Sequence of chain 1.C:
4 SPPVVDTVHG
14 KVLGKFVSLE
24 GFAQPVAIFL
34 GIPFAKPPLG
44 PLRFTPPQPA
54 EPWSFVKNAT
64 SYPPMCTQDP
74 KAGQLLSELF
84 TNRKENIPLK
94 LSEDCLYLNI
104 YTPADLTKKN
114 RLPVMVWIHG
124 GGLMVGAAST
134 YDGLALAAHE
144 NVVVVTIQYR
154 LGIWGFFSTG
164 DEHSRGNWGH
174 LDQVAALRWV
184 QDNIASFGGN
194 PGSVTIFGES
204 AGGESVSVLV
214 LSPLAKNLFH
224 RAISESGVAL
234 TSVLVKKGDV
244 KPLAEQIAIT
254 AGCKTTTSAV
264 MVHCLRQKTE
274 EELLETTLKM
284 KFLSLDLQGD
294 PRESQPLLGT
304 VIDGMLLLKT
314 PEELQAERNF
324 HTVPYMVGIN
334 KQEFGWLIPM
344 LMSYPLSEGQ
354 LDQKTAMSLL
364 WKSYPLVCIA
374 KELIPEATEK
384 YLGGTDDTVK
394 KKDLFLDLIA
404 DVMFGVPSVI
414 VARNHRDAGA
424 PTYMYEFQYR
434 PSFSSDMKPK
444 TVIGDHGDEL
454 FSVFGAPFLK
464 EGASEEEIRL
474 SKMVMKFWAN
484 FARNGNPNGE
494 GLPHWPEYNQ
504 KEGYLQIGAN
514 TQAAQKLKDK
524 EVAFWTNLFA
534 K

The protein below binds the small molecule below.
Small molecule (SMILES): CC(=O)N[C@H]1[C@@H](O[C@H]2[C@H](O)[C@@H](NC(C)=O)CO[C@@H]2CO)O[C@H](CO)[C@@H](O)[C@@H]1O

Binding-site contacts:
Ligand atom C1 contacts residue ASN61 of chain 1.C at 1.4 Å.
Ligand atom O7 contacts residue ASN61 of chain 1.C at 3.0 Å (h-bond).
Ligand atom C1 contacts residue THR63 of chain 1.C at 3.4 Å.
Ligand atom C2 contacts residue ASN61 of chain 1.C at 2.4 Å.
Ligand atom C5 contacts residue THR63 of chain 1.C at 3.3 Å.
Ligand atom O5 contacts residue ASN61 of chain 1.C at 2.4 Å (h-bond).
Ligand atom C7 contacts residue ASN61 of chain 1.C at 2.9 Å.
Ligand atom C8 contacts residue ASN61 of chain 1.C at 3.8 Å.
Ligand atom O5 contacts residue THR63 of chain 1.C at 3.1 Å (h-bond).
Ligand atom N2 contacts residue ASN61 of chain 1.C at 2.8 Å (h-bond).
Ligand atom C6 contacts residue THR63 of chain 1.C at 3.8 Å.
Ligand atom C4 contacts residue ASN61 of chain 1.C at 4.2 Å.
Ligand atom C5 contacts residue ASN61 of chain 1.C at 3.6 Å.
Ligand atom C3 contacts residue ASN61 of chain 1.C at 3.8 Å.